A protein and the small-molecule ligand that binds it are described below.
Small molecule (SMILES): O=C1O[Ru]2(O)N(c3ccc(F)cc3)CN(c3ccc(F)cc3)[Ru]2(O)O1

Binding-site contacts:
Ligand atom C1 contacts residue GLY117 of chain 1.A at 4.3 Å.
Ligand atom C6 contacts residue GLY117 of chain 1.A at 3.5 Å.
Ligand atom C4 contacts residue GLY117 of chain 1.A at 3.6 Å.
Ligand atom C5 contacts residue GLY117 of chain 1.A at 3.5 Å.
Ligand atom C14 contacts residue ASP119 of chain 1.A at 3.7 Å.
Ligand atom C1 contacts residue ASP119 of chain 1.A at 4.4 Å.
Ligand atom C2 contacts residue GLY117 of chain 1.A at 3.7 Å.
Ligand atom C6 contacts residue THR118 of chain 1.A at 3.9 Å.
Ligand atom F1 contacts residue GLY117 of chain 1.A at 3.8 Å.
Ligand atom O7 contacts residue ASP119 of chain 1.A at 3.6 Å.
Ligand atom C7 contacts residue ASP119 of chain 1.A at 4.1 Å.
Ligand atom O1 contacts residue ASP119 of chain 1.A at 4.1 Å.
Ligand atom O2 contacts residue ASP119 of chain 1.A at 3.9 Å.
Ligand atom N1 contacts residue GLY117 of chain 1.A at 4.5 Å.
Ligand atom C7 contacts residue THR118 of chain 1.A at 3.7 Å.
Ligand atom RU1 contacts residue ASP119 of chain 1.A at 4.4 Å.
Ligand atom C3 contacts residue GLY117 of chain 1.A at 3.7 Å.
Ligand atom C7 contacts residue GLY117 of chain 1.A at 3.6 Å.
Ligand atom N1 contacts residue ASP119 of chain 1.A at 4.5 Å.

Sequence of chain 1.A:
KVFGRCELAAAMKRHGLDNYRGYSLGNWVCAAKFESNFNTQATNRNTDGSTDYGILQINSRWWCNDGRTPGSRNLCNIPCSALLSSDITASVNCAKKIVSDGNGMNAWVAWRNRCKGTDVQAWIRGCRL